Sequence of chain 1.A:
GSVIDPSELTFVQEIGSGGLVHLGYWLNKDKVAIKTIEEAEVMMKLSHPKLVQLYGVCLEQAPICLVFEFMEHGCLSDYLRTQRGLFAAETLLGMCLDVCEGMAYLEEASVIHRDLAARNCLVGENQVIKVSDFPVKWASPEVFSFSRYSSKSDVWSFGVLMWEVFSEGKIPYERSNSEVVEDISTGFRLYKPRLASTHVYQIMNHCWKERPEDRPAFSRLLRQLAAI

Binding-site contacts:
Ligand atom C4 contacts residue ILE15 of chain 1.A at 3.7 Å (hydrophobic).
Ligand atom C15 contacts residue GLY87 of chain 1.A at 3.9 Å.
Ligand atom N11 contacts residue LEU135 of chain 1.A at 3.7 Å.
Ligand atom C10 contacts residue ALA35 of chain 1.A at 3.7 Å (hydrophobic).
Ligand atom C10 contacts residue LEU135 of chain 1.A at 3.6 Å (hydrophobic).
Ligand atom C12 contacts residue LEU135 of chain 1.A at 3.4 Å (hydrophobic).
Ligand atom C25 contacts residue GLU85 of chain 1.A at 3.6 Å.
Ligand atom C6 contacts residue MET84 of chain 1.A at 3.8 Å (hydrophobic).
Ligand atom N8 contacts residue MET84 of chain 1.A at 3.1 Å (h-bond).
Ligand atom C22 contacts residue GLU85 of chain 1.A at 3.8 Å.
Ligand atom C7 contacts residue ALA35 of chain 1.A at 3.9 Å (hydrophobic).
Ligand atom C6 contacts residue ILE15 of chain 1.A at 3.9 Å (hydrophobic).
Ligand atom N11 contacts residue GLU82 of chain 1.A at 2.7 Å (salt-bridge).
Ligand atom C27 contacts residue LEU135 of chain 1.A at 3.8 Å (hydrophobic).
Ligand atom N9 contacts residue GLU82 of chain 1.A at 3.3 Å (salt-bridge).
Ligand atom C12 contacts residue ALA35 of chain 1.A at 3.4 Å (hydrophobic).
Ligand atom O21 contacts residue VAL23 of chain 1.A at 3.8 Å.
Ligand atom N8 contacts residue ILE15 of chain 1.A at 3.8 Å.
Ligand atom C26 contacts residue GLU85 of chain 1.A at 3.3 Å.
Ligand atom C32 contacts residue LEU135 of chain 1.A at 3.8 Å (hydrophobic).
Ligand atom C5 contacts residue GLY87 of chain 1.A at 3.6 Å.
Ligand atom N9 contacts residue PHE83 of chain 1.A at 3.6 Å.
Ligand atom C15 contacts residue MET84 of chain 1.A at 3.1 Å (hydrophobic).
Ligand atom N8 contacts residue PHE83 of chain 1.A at 3.8 Å.
Ligand atom C6 contacts residue GLY87 of chain 1.A at 3.6 Å.
Ligand atom C31 contacts residue VAL23 of chain 1.A at 3.8 Å (hydrophobic).
Ligand atom C3 contacts residue MET84 of chain 1.A at 3.7 Å (hydrophobic).
Ligand atom C7 contacts residue MET84 of chain 1.A at 3.8 Å (hydrophobic).
Ligand atom N9 contacts residue ALA35 of chain 1.A at 3.6 Å.
Ligand atom C31 contacts residue GLY16 of chain 1.A at 3.9 Å.
Ligand atom C31 contacts residue SER17 of chain 1.A at 3.5 Å.
Ligand atom O18 contacts residue ILE15 of chain 1.A at 3.3 Å (h-bond).
Ligand atom C15 contacts residue PHE83 of chain 1.A at 3.8 Å (hydrophobic).
Ligand atom N11 contacts residue ALA35 of chain 1.A at 3.3 Å.
Ligand atom C22 contacts residue HIS86 of chain 1.A at 3.6 Å.
Ligand atom C27 contacts residue CYS88 of chain 1.A at 3.7 Å (hydrophobic).
Ligand atom C3 contacts residue ILE15 of chain 1.A at 3.6 Å (hydrophobic).
Ligand atom C16 contacts residue CYS88 of chain 1.A at 3.9 Å (hydrophobic).
Ligand atom N9 contacts residue MET84 of chain 1.A at 2.8 Å (h-bond).
Ligand atom N11 contacts residue MET84 of chain 1.A at 3.7 Å.

This small molecule binds to this protein.
Small molecule (SMILES): Cc1cc(Nc2nn(C3CCOCC3)c(=O)c3cc(CN4CCN(C)CC4)ccc23)[nH]n1